Sequence of chain 4.A:
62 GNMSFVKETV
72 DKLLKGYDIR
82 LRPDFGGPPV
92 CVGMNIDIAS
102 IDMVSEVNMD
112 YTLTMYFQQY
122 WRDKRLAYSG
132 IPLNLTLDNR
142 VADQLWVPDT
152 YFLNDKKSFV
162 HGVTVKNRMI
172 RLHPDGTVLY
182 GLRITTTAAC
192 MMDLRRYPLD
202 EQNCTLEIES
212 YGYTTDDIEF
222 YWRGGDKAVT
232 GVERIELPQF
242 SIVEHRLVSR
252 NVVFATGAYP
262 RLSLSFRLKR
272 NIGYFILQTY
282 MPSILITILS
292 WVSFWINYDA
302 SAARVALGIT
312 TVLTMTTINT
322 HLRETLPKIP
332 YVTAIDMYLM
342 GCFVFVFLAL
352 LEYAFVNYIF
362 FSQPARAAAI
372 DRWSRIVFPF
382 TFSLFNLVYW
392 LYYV

Sequence of chain 3.A:
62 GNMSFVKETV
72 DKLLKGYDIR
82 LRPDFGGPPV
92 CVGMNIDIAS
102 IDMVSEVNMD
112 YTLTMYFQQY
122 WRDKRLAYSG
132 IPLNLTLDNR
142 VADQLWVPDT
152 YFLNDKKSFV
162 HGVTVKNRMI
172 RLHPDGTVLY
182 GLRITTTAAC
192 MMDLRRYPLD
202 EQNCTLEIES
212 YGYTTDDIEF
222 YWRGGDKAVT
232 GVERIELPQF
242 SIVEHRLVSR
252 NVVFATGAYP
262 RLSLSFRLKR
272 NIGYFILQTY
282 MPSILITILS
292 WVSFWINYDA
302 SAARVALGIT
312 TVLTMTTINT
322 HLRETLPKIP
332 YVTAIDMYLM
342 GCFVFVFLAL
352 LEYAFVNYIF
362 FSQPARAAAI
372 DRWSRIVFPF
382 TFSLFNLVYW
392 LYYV

A small-molecule ligand and the protein it binds are described below.
Small molecule (SMILES): CCOC(=O)c1cncn1[C@H](C)c1ccccc1

Binding-site contacts:
Ligand atom C08 contacts residue PHE344 of chain 3.A at 3.8 Å (hydrophobic).
Ligand atom C12 contacts residue PHE344 of chain 3.A at 3.9 Å (hydrophobic).
Ligand atom C14 contacts residue ASP337 of chain 3.A at 3.9 Å.
Ligand atom C16 contacts residue ASP337 of chain 3.A at 4.3 Å.
Ligand atom C09 contacts residue PHE344 of chain 3.A at 4.1 Å (hydrophobic).
Ligand atom C18 contacts residue PHE344 of chain 3.A at 3.9 Å (hydrophobic).
Ligand atom C08 contacts residue LEU286 of chain 4.A at 4.2 Å (hydrophobic).
Ligand atom C15 contacts residue LEU278 of chain 4.A at 2.9 Å (hydrophobic).
Ligand atom C07 contacts residue MET316 of chain 3.A at 3.8 Å (hydrophobic).
Ligand atom C10 contacts residue MET341 of chain 3.A at 4.0 Å (hydrophobic).
Ligand atom C18 contacts residue LEU286 of chain 4.A at 3.8 Å (hydrophobic).
Ligand atom C13 contacts residue LEU286 of chain 4.A at 4.2 Å (hydrophobic).
Ligand atom C17 contacts residue LEU286 of chain 4.A at 3.8 Å (hydrophobic).
Ligand atom C14 contacts residue ASN320 of chain 3.A at 3.9 Å.
Ligand atom C18 contacts residue VAL345 of chain 3.A at 3.7 Å (hydrophobic).
Ligand atom C07 contacts residue PHE344 of chain 3.A at 4.1 Å (hydrophobic).
Ligand atom C07 contacts residue ASN320 of chain 3.A at 4.1 Å.
Ligand atom C12 contacts residue PRO283 of chain 4.A at 4.1 Å (hydrophobic).
Ligand atom C05 contacts residue PHE344 of chain 3.A at 4.2 Å (hydrophobic).
Ligand atom C07 contacts residue THR317 of chain 3.A at 4.0 Å.
Ligand atom O01 contacts residue LEU286 of chain 4.A at 3.1 Å.
Ligand atom C16 contacts residue ASN320 of chain 3.A at 3.8 Å.
Ligand atom N04 contacts residue PRO283 of chain 4.A at 3.7 Å.
Ligand atom O01 contacts residue MET282 of chain 4.A at 4.1 Å.
Ligand atom N04 contacts residue PHE344 of chain 3.A at 4.0 Å.
Ligand atom C14 contacts residue MET341 of chain 3.A at 4.0 Å (hydrophobic).
Ligand atom C16 contacts residue LEU278 of chain 4.A at 3.5 Å (hydrophobic).
Ligand atom C15 contacts residue GLN279 of chain 4.A at 3.7 Å.
Ligand atom O02 contacts residue MET341 of chain 3.A at 3.3 Å.
Ligand atom C13 contacts residue PHE344 of chain 3.A at 3.6 Å (hydrophobic).
Ligand atom C12 contacts residue LEU286 of chain 4.A at 3.5 Å (hydrophobic).
Ligand atom C11 contacts residue LEU278 of chain 4.A at 3.8 Å (hydrophobic).
Ligand atom O01 contacts residue PHE344 of chain 3.A at 3.7 Å.
Ligand atom C16 contacts residue GLN279 of chain 4.A at 3.4 Å.
Ligand atom N03 contacts residue PHE344 of chain 3.A at 3.9 Å.
Ligand atom C15 contacts residue ASN320 of chain 3.A at 3.7 Å.
Ligand atom C11 contacts residue ASN320 of chain 3.A at 4.0 Å.
Ligand atom O02 contacts residue PHE344 of chain 3.A at 3.7 Å.
Ligand atom C10 contacts residue LEU340 of chain 3.A at 3.9 Å (hydrophobic).
Ligand atom C17 contacts residue MET282 of chain 4.A at 3.9 Å (hydrophobic).